Binding-site contacts:
Ligand atom O2A contacts residue SER16 of chain 1.A at 3.5 Å (h-bond).
Ligand atom PB contacts residue LYS15 of chain 1.A at 3.6 Å.
Ligand atom N7 contacts residue ALA145 of chain 1.A at 3.2 Å.
Ligand atom O6 contacts residue ALA145 of chain 1.A at 2.7 Å (h-bond).
Ligand atom C6 contacts residue ALA146 of chain 1.A at 3.5 Å (hydrophobic).
Ligand atom C5' contacts residue GLY12 of chain 1.A at 3.4 Å.
Ligand atom N3B contacts residue GLY12 of chain 1.A at 3.2 Å (h-bond).
Ligand atom N7 contacts residue ASN114 of chain 1.A at 2.9 Å (h-bond).
Ligand atom O1B contacts residue LYS15 of chain 1.A at 2.7 Å (salt-bridge).
Ligand atom N2 contacts residue ASP117 of chain 1.A at 2.6 Å (salt-bridge).
Ligand atom C2 contacts residue ASP117 of chain 1.A at 3.4 Å.
Ligand atom PB contacts residue MG1 of chain 1.D at 3.5 Å.
Ligand atom O3G contacts residue GLU58 of chain 1.A at 2.9 Å (salt-bridge).
Ligand atom C5 contacts residue ASN114 of chain 1.A at 3.5 Å.
Ligand atom O4' contacts residue LYS115 of chain 1.A at 3.0 Å (salt-bridge).
Ligand atom O3A contacts residue LYS15 of chain 1.A at 3.7 Å.
Ligand atom O2A contacts residue ALA17 of chain 1.A at 2.8 Å (h-bond).
Ligand atom N9 contacts residue LYS115 of chain 1.A at 3.6 Å.
Ligand atom O1B contacts residue GLY14 of chain 1.A at 3.0 Å (h-bond).
Ligand atom O6 contacts residue ALA146 of chain 1.A at 3.2 Å (h-bond).
Ligand atom O1G contacts residue LYS15 of chain 1.A at 2.7 Å (salt-bridge).
Ligand atom O2A contacts residue GLY14 of chain 1.A at 3.3 Å.
Ligand atom O3G contacts residue SER16 of chain 1.A at 3.1 Å (h-bond).
Ligand atom N1 contacts residue ALA146 of chain 1.A at 3.3 Å.
Ligand atom N1 contacts residue ASP117 of chain 1.A at 2.6 Å (salt-bridge).
Ligand atom O6 contacts residue LYS115 of chain 1.A at 3.3 Å.
Ligand atom PG contacts residue MG1 of chain 1.D at 3.1 Å.
Ligand atom O6 contacts residue SER144 of chain 1.A at 3.3 Å.
Ligand atom N2 contacts residue LEU118 of chain 1.A at 3.5 Å.
Ligand atom O2B contacts residue SER16 of chain 1.A at 2.4 Å (h-bond).
Ligand atom C6 contacts residue LYS115 of chain 1.A at 3.6 Å.
Ligand atom N3B contacts residue MG1 of chain 1.D at 3.5 Å.
Ligand atom O3A contacts residue GLY14 of chain 1.A at 3.1 Å (h-bond).
Ligand atom O3G contacts residue MG1 of chain 1.D at 1.6 Å.
Ligand atom O2B contacts residue MG1 of chain 1.D at 2.3 Å.
Ligand atom O1B contacts residue VAL13 of chain 1.A at 3.4 Å (h-bond).
Ligand atom C6 contacts residue ASP117 of chain 1.A at 3.4 Å.
Ligand atom O6 contacts residue ASP117 of chain 1.A at 3.3 Å (salt-bridge).
Ligand atom O1B contacts residue GLY12 of chain 1.A at 3.6 Å (h-bond).
Ligand atom O6 contacts residue ASN114 of chain 1.A at 3.3 Å (h-bond).

Sequence of chain 1.A:
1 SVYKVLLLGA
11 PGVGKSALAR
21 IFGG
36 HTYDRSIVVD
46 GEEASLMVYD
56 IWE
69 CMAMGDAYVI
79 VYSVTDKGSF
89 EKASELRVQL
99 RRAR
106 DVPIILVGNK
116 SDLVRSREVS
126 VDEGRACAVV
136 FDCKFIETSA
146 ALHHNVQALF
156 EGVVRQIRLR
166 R

The small molecule below binds the protein below.
Small molecule (SMILES): Nc1nc2c(ncn2[C@@H]2O[C@H](CO[P](=O)(O)O[P](=O)(O)NP(=O)(O)O)[C@@H](O)[C@H]2O)c(=O)[nH]1